A protein and the small-molecule ligand that binds it are described below.
Small molecule (SMILES): CC(=O)N[C@@H]1[C@@H](O)[C@H](O)[C@@H](CO)O[C@H]1O

Sequence of chain 1.A:
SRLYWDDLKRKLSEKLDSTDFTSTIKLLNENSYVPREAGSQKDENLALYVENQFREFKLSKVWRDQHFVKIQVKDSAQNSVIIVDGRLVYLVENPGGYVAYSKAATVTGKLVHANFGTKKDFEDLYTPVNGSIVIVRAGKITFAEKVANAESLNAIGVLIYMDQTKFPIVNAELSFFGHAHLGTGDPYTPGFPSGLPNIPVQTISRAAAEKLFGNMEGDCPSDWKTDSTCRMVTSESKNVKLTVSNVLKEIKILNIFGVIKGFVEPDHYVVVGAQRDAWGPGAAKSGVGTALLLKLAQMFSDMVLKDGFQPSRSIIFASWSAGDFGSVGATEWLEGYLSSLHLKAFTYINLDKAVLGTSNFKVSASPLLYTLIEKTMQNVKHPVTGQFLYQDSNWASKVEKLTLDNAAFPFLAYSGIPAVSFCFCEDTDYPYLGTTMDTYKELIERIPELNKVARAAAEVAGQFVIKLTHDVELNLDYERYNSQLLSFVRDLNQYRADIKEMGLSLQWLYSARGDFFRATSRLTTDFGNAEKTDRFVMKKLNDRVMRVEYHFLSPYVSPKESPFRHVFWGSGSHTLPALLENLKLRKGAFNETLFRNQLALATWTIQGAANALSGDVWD

Binding-site contacts:
Ligand atom O7 contacts residue ASN609 of chain 1.A at 3.7 Å.
Ligand atom C5 contacts residue THR611 of chain 1.A at 3.9 Å.
Ligand atom C7 contacts residue ASN609 of chain 1.A at 3.5 Å.
Ligand atom C6 contacts residue THR611 of chain 1.A at 4.0 Å.
Ligand atom O6 contacts residue LEU612 of chain 1.A at 3.9 Å.
Ligand atom O5 contacts residue THR611 of chain 1.A at 4.4 Å.
Ligand atom C3 contacts residue ASN609 of chain 1.A at 3.8 Å.
Ligand atom C2 contacts residue ASN609 of chain 1.A at 2.5 Å.
Ligand atom C4 contacts residue ASN609 of chain 1.A at 4.3 Å.
Ligand atom O5 contacts residue LEU612 of chain 1.A at 3.6 Å.
Ligand atom C5 contacts residue ASN609 of chain 1.A at 3.7 Å.
Ligand atom C5 contacts residue LEU612 of chain 1.A at 4.3 Å (hydrophobic).
Ligand atom O5 contacts residue ASN609 of chain 1.A at 2.4 Å (h-bond).
Ligand atom C6 contacts residue LEU612 of chain 1.A at 4.3 Å (hydrophobic).
Ligand atom C1 contacts residue ASN609 of chain 1.A at 1.4 Å.
Ligand atom C6 contacts residue ASN615 of chain 1.A at 4.3 Å.
Ligand atom N2 contacts residue ASN609 of chain 1.A at 3.0 Å (h-bond).
Ligand atom C1 contacts residue LEU612 of chain 1.A at 4.3 Å (hydrophobic).